Sequence of chain 1.B:
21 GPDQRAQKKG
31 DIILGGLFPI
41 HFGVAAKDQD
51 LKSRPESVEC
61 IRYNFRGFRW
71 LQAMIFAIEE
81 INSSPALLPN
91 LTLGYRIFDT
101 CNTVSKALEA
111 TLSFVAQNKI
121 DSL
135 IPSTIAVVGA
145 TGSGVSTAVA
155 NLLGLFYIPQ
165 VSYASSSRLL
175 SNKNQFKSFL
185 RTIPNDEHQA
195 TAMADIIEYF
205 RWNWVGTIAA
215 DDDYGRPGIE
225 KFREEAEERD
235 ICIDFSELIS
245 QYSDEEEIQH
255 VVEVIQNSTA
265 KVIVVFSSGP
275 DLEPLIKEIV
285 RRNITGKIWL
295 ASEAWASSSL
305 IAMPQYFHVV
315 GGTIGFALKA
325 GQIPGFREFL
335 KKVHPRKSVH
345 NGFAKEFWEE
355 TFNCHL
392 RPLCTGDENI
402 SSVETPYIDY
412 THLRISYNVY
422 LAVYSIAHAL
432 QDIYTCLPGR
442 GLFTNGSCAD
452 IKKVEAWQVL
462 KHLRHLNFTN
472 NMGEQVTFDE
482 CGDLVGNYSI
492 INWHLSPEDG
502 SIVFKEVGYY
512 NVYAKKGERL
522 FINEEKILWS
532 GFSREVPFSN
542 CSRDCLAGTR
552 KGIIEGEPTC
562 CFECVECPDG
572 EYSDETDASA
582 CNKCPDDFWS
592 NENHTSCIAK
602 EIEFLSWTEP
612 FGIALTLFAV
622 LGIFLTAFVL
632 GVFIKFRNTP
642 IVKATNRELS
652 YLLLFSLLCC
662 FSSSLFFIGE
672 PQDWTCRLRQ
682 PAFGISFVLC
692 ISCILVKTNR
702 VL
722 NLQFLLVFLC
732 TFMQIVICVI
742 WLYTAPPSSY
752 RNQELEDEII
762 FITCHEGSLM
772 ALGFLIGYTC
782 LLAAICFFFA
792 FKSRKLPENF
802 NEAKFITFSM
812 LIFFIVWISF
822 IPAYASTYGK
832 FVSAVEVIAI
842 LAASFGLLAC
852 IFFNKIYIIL

Binding-site contacts:
Ligand atom N contacts residue SER170 of chain 1.B at 3.0 Å (h-bond).
Ligand atom O1 contacts residue SER170 of chain 1.B at 3.0 Å (h-bond).
Ligand atom CA contacts residue TYR218 of chain 1.B at 3.6 Å (hydrophobic).
Ligand atom CD1 contacts residue GLU297 of chain 1.B at 3.2 Å.
Ligand atom N contacts residue TYR218 of chain 1.B at 3.7 Å.
Ligand atom N contacts residue ALA168 of chain 1.B at 2.5 Å (h-bond).
Ligand atom C9 contacts residue GLU297 of chain 1.B at 3.3 Å.
Ligand atom NE1 contacts residue ALA298 of chain 1.B at 3.4 Å.
Ligand atom CH2 contacts residue ALA298 of chain 1.B at 3.9 Å (hydrophobic).
Ligand atom CH2 contacts residue ARG66 of chain 1.B at 3.5 Å.
Ligand atom OXT contacts residue TYR218 of chain 1.B at 3.4 Å.
Ligand atom CD1 contacts residue ALA168 of chain 1.B at 3.6 Å (hydrophobic).
Ligand atom C9 contacts residue ALA168 of chain 1.B at 3.2 Å (hydrophobic).
Ligand atom CA contacts residue ALA168 of chain 1.B at 3.4 Å (hydrophobic).
Ligand atom C9 contacts residue SER170 of chain 1.B at 3.4 Å.
Ligand atom CB contacts residue ALA168 of chain 1.B at 3.6 Å (hydrophobic).
Ligand atom CB contacts residue THR145 of chain 1.B at 3.7 Å.
Ligand atom O1 contacts residue THR145 of chain 1.B at 3.9 Å.
Ligand atom CZ2 contacts residue ARG66 of chain 1.B at 3.6 Å.
Ligand atom CE2 contacts residue GLU297 of chain 1.B at 3.7 Å.
Ligand atom CD2 contacts residue ALA298 of chain 1.B at 4.0 Å (hydrophobic).
Ligand atom CG contacts residue ALA298 of chain 1.B at 3.7 Å (hydrophobic).
Ligand atom C contacts residue SER147 of chain 1.B at 3.2 Å.
Ligand atom CZ2 contacts residue ALA298 of chain 1.B at 3.7 Å (hydrophobic).
Ligand atom O1 contacts residue SER169 of chain 1.B at 3.2 Å.
Ligand atom CZ3 contacts residue TRP70 of chain 1.B at 3.5 Å (hydrophobic).
Ligand atom CG contacts residue ALA168 of chain 1.B at 3.8 Å (hydrophobic).
Ligand atom C contacts residue ALA168 of chain 1.B at 3.7 Å (hydrophobic).
Ligand atom NE1 contacts residue GLU297 of chain 1.B at 2.5 Å (salt-bridge).
Ligand atom O1 contacts residue SER147 of chain 1.B at 2.4 Å (h-bond).
Ligand atom CH2 contacts residue TRP70 of chain 1.B at 3.5 Å (hydrophobic).
Ligand atom O1 contacts residue ALA168 of chain 1.B at 3.4 Å (h-bond).
Ligand atom CE2 contacts residue ALA298 of chain 1.B at 3.6 Å (hydrophobic).
Ligand atom C contacts residue THR145 of chain 1.B at 3.8 Å.
Ligand atom O1 contacts residue TYR218 of chain 1.B at 3.5 Å.
Ligand atom CE3 contacts residue THR145 of chain 1.B at 3.6 Å.
Ligand atom OXT contacts residue SER147 of chain 1.B at 3.2 Å (h-bond).
Ligand atom CD1 contacts residue ALA298 of chain 1.B at 3.6 Å (hydrophobic).
Ligand atom C contacts residue TYR218 of chain 1.B at 3.3 Å (hydrophobic).
Ligand atom OXT contacts residue GLY146 of chain 1.B at 3.7 Å.

This small molecule binds to this protein.
Small molecule (SMILES): O=C(O)[C@@H]1Cc2c([nH]c3ccccc23)CN1